Binding-site contacts:
Ligand atom CB contacts residue ARG12 of chain 1.E at 3.5 Å.
Ligand atom CA contacts residue LYS8 of chain 1.E at 4.3 Å.
Ligand atom OG contacts residue GLU1116 of chain 1.B at 3.4 Å (salt-bridge).
Ligand atom CA contacts residue TYR67 of chain 1.E at 4.1 Å (hydrophobic).
Ligand atom C contacts residue ILE10 of chain 1.E at 3.7 Å (hydrophobic).
Ligand atom CE1 contacts residue TYR34 of chain 1.E at 4.0 Å (hydrophobic).
Ligand atom O contacts residue ILE10 of chain 1.E at 2.6 Å (h-bond).
Ligand atom CD1 contacts residue ILE10 of chain 1.E at 4.0 Å (hydrophobic).
Ligand atom CE contacts residue ILE29 of chain 1.E at 4.1 Å (hydrophobic).
Ligand atom CA contacts residue ILE10 of chain 1.E at 3.4 Å (hydrophobic).
Ligand atom O contacts residue ILE10 of chain 1.E at 3.0 Å (h-bond).
Ligand atom CB contacts residue ILE10 of chain 1.E at 4.1 Å (hydrophobic).
Ligand atom O contacts residue LYS8 of chain 1.E at 3.4 Å (salt-bridge).
Ligand atom C contacts residue LYS8 of chain 1.E at 3.7 Å.
Ligand atom CA contacts residue GLY9 of chain 1.E at 4.2 Å.
Ligand atom O contacts residue GLY9 of chain 1.E at 3.4 Å.
Ligand atom CB contacts residue VAL1118 of chain 1.B at 3.6 Å (hydrophobic).
Ligand atom N contacts residue LYS8 of chain 1.E at 4.1 Å.
Ligand atom OH contacts residue GLU33 of chain 1.E at 2.6 Å (salt-bridge).
Ligand atom N contacts residue VAL1118 of chain 1.B at 4.3 Å.
Ligand atom CD1 contacts residue TYR34 of chain 1.E at 3.6 Å (hydrophobic).
Ligand atom C contacts residue ILE10 of chain 1.E at 4.0 Å (hydrophobic).
Ligand atom OG contacts residue SER2 of chain 1.A at 3.1 Å (h-bond).
Ligand atom N contacts residue LYS8 of chain 1.E at 3.2 Å (salt-bridge).
Ligand atom C contacts residue LYS8 of chain 1.E at 4.2 Å.
Ligand atom CD2 contacts residue TYR34 of chain 1.E at 4.1 Å (hydrophobic).
Ligand atom CA contacts residue SER2 of chain 1.A at 3.7 Å.
Ligand atom CZ contacts residue GLU33 of chain 1.E at 3.1 Å.
Ligand atom CE2 contacts residue GLU33 of chain 1.E at 4.0 Å.
Ligand atom O contacts residue ALA7 of chain 1.E at 3.3 Å.
Ligand atom CB contacts residue LYS8 of chain 1.E at 4.0 Å.
Ligand atom CB contacts residue SER2 of chain 1.A at 3.2 Å.
Ligand atom CB contacts residue GLU1116 of chain 1.B at 4.3 Å.
Ligand atom CE1 contacts residue GLU33 of chain 1.E at 3.3 Å.
Ligand atom CG contacts residue LYS8 of chain 1.E at 4.0 Å.
Ligand atom O contacts residue LYS8 of chain 1.E at 3.6 Å.
Ligand atom CG contacts residue ARG12 of chain 1.E at 3.7 Å.
Ligand atom N contacts residue ILE10 of chain 1.E at 4.1 Å.
Ligand atom O contacts residue GLY9 of chain 1.E at 4.3 Å.
Ligand atom CA contacts residue LYS8 of chain 1.E at 3.2 Å.

Sequence of chain 1.E:
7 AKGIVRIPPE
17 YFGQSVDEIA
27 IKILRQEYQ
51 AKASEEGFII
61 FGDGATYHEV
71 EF

The protein below binds the small molecule below.
Small molecule (SMILES): CSCC[C@H](N)C(=O)N[C@@H](CO)C(=O)N[C@@H](Cc1ccc(O)cc1)C(=O)N[C@@H](CO)C(=O)N[C@@H](CC(C)C)C(=O)N[C@@H](CCCCN)C(=O)N[C@H](C=O)[C@@H](C)O

Sequence of chain 1.B:
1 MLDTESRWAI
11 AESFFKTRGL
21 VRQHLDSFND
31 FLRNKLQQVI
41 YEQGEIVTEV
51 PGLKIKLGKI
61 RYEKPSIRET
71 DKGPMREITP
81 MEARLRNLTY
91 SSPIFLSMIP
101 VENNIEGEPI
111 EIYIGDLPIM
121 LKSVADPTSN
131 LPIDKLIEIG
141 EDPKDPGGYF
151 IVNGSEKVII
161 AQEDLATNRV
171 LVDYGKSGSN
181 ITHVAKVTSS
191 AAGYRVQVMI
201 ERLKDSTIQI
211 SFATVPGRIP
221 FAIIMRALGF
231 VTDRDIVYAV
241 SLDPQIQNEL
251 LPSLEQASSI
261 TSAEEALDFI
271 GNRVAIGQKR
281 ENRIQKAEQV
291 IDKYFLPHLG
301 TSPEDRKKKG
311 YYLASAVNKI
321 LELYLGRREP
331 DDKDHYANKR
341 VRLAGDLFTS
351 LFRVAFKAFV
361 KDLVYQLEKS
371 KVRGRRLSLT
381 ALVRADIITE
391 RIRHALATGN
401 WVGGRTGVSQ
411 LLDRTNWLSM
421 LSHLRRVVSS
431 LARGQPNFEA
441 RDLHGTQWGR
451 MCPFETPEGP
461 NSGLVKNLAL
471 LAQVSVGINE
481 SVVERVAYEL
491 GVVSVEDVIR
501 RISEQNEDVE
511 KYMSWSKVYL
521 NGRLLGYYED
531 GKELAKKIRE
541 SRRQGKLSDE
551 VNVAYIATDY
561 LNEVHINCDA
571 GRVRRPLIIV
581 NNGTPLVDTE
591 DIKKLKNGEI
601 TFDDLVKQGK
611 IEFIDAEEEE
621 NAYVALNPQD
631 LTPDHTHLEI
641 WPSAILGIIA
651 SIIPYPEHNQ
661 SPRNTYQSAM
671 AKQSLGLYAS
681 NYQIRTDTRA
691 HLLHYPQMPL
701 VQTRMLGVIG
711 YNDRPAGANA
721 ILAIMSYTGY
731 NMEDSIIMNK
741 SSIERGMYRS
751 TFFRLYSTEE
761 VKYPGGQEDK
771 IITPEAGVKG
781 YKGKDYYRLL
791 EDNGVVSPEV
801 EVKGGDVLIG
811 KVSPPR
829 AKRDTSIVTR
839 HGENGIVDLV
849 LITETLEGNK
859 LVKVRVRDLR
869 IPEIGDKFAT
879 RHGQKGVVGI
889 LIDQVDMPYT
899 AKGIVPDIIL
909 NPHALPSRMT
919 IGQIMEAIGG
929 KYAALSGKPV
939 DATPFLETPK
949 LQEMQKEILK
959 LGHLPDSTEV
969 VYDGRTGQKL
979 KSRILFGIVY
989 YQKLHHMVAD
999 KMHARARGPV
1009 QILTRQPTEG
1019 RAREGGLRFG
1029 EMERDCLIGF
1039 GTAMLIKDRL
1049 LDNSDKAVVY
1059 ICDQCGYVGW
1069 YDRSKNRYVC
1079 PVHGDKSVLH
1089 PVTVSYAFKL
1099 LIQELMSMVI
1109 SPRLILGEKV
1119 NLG

Sequence of chain 1.A:
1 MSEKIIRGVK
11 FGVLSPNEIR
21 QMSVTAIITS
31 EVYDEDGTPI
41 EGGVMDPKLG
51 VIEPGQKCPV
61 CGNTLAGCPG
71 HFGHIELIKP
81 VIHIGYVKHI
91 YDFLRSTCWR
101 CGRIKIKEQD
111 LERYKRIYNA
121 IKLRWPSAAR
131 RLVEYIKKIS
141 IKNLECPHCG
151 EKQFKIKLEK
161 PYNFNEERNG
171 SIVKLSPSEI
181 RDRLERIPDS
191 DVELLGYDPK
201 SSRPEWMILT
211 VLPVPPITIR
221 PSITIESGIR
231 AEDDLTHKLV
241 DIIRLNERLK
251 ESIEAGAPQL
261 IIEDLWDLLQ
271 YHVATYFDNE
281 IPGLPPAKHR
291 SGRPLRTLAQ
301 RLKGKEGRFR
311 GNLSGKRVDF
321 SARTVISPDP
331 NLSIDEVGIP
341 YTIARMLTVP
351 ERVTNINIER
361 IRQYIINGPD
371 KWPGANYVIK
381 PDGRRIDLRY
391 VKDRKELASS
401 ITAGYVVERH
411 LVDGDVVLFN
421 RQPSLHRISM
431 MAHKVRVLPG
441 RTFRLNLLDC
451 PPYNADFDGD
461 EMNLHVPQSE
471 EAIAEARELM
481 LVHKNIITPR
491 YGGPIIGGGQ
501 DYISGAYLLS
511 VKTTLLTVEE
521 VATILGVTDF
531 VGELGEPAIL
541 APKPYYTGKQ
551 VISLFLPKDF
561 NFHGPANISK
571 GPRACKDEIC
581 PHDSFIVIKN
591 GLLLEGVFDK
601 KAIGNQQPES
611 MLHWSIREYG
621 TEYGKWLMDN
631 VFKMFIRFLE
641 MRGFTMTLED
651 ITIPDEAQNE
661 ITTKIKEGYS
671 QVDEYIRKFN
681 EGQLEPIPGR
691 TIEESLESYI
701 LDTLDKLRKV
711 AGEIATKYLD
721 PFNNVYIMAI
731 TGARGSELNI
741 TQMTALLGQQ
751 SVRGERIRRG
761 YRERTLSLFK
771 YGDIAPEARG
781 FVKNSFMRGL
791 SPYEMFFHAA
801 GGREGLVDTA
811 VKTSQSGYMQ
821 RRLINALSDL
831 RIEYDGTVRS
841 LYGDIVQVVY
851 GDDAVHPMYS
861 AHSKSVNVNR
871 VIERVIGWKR